Binding-site contacts:
Ligand atom CD1 contacts residue ARG175 of chain 1.B at 3.8 Å.
Ligand atom P contacts residue SER227 of chain 1.B at 4.0 Å.
Ligand atom O2P contacts residue SER227 of chain 1.B at 2.9 Å (h-bond).
Ligand atom OD1 contacts residue THR181 of chain 1.B at 2.6 Å (h-bond).
Ligand atom P contacts residue ARG116 of chain 1.B at 3.7 Å.
Ligand atom CD2 contacts residue THR173 of chain 1.B at 4.1 Å.
Ligand atom O3P contacts residue ARG116 of chain 1.B at 3.1 Å (salt-bridge).
Ligand atom O contacts residue THR181 of chain 1.B at 2.9 Å (h-bond).
Ligand atom C contacts residue THR181 of chain 1.B at 4.0 Å.
Ligand atom F2 contacts residue SER226 of chain 1.B at 3.2 Å.
Ligand atom CD2 contacts residue ILE182 of chain 1.B at 3.8 Å (hydrophobic).
Ligand atom CD1 contacts residue THR181 of chain 1.B at 3.8 Å.
Ligand atom CA contacts residue LYS180 of chain 1.B at 3.9 Å.
Ligand atom O contacts residue LYS180 of chain 1.B at 3.6 Å.
Ligand atom O3P contacts residue SER226 of chain 1.B at 2.7 Å (h-bond).
Ligand atom CG contacts residue ARG175 of chain 1.B at 3.6 Å.
Ligand atom CG contacts residue TYR221 of chain 1.B at 3.9 Å (hydrophobic).
Ligand atom O contacts residue LYS180 of chain 1.B at 3.2 Å.
Ligand atom CB contacts residue THR181 of chain 1.B at 4.0 Å.
Ligand atom CD contacts residue LYS180 of chain 1.B at 3.9 Å.
Ligand atom CD1 contacts residue LYS224 of chain 1.B at 3.9 Å.
Ligand atom C contacts residue LYS180 of chain 1.B at 4.0 Å.
Ligand atom P contacts residue SER226 of chain 1.B at 3.7 Å.
Ligand atom CE2 contacts residue ARG116 of chain 1.B at 3.7 Å.
Ligand atom OE1 contacts residue LYS180 of chain 1.B at 2.9 Å (salt-bridge).
Ligand atom OD2 contacts residue ARG175 of chain 1.B at 3.8 Å.
Ligand atom C contacts residue LYS180 of chain 1.B at 3.9 Å.
Ligand atom CD2 contacts residue SER183 of chain 1.B at 3.8 Å.
Ligand atom O contacts residue LYS224 of chain 1.B at 3.1 Å (salt-bridge).
Ligand atom CB contacts residue ILE182 of chain 1.B at 3.9 Å (hydrophobic).
Ligand atom O contacts residue MET220 of chain 1.B at 3.6 Å.
Ligand atom CD1 contacts residue TYR221 of chain 1.B at 3.8 Å (hydrophobic).
Ligand atom O3P contacts residue SER227 of chain 1.B at 4.0 Å.
Ligand atom O1P contacts residue ARG116 of chain 1.B at 2.8 Å (salt-bridge).
Ligand atom OD1 contacts residue ARG175 of chain 1.B at 2.9 Å (salt-bridge).
Ligand atom CD2 contacts residue THR181 of chain 1.B at 4.0 Å.
Ligand atom CB contacts residue TYR221 of chain 1.B at 4.1 Å (hydrophobic).
Ligand atom F1 contacts residue LYS180 of chain 1.B at 3.4 Å.
Ligand atom O2P contacts residue SER226 of chain 1.B at 3.8 Å.
Ligand atom CG contacts residue THR181 of chain 1.B at 3.9 Å.

Sequence of chain 1.B:
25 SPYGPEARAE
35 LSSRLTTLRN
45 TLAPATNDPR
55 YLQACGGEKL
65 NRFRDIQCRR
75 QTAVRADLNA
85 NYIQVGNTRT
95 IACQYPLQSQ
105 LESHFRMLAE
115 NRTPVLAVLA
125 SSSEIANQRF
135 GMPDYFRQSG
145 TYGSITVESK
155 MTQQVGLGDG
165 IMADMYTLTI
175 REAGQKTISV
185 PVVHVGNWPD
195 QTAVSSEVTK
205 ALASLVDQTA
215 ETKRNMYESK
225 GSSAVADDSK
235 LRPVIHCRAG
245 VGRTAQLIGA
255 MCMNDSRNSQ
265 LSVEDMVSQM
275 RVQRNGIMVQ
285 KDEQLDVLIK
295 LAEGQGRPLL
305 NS

A protein and the small-molecule ligand that binds it are described below.
Small molecule (SMILES): CC(C)C[C@H](NC(=O)[C@H](Cc1ccc(C(F)(F)P(=O)(O)O)cc1)NC(=O)[C@H](CCC(=O)O)NC(=O)[C@H](CC(=O)O)NC(=O)[C@H](C)NC(=O)[C@@H](N)CC(=O)O)C(N)=O